Binding-site contacts:
Ligand atom C6 contacts residue LEU366 of chain 1.B at 4.0 Å (hydrophobic).
Ligand atom C5 contacts residue ASN392 of chain 1.B at 3.7 Å.
Ligand atom C1 contacts residue LEU366 of chain 1.B at 4.1 Å (hydrophobic).
Ligand atom O7 contacts residue ASN392 of chain 1.B at 3.8 Å.
Ligand atom C3 contacts residue ASN392 of chain 1.B at 3.8 Å.
Ligand atom C7 contacts residue ASN392 of chain 1.B at 3.7 Å.
Ligand atom N2 contacts residue ASN392 of chain 1.B at 2.9 Å (h-bond).
Ligand atom O5 contacts residue ASN392 of chain 1.B at 2.4 Å (h-bond).
Ligand atom O5 contacts residue LEU366 of chain 1.B at 3.4 Å.
Ligand atom C1 contacts residue ASN392 of chain 1.B at 1.4 Å.
Ligand atom C5 contacts residue LEU366 of chain 1.B at 4.1 Å (hydrophobic).
Ligand atom C4 contacts residue ASN392 of chain 1.B at 4.2 Å.
Ligand atom O6 contacts residue LEU366 of chain 1.B at 3.8 Å.
Ligand atom C2 contacts residue ASN392 of chain 1.B at 2.4 Å.

This protein binds this small molecule.
Small molecule (SMILES): CC(=O)N[C@H]1[C@H](O[C@H]2[C@H](O[C@@H]3O[C@@H](C)[C@@H](O)[C@@H](O)[C@@H]3O)[C@@H](NC(C)=O)CO[C@@H]2CO)O[C@H](CO)[C@@H](O[C@@H]2O[C@H](CO)[C@@H](O)[C@H](O[C@H]3O[C@H](CO)[C@@H](O)[C@H](O)[C@@H]3O)[C@@H]2O)[C@@H]1O

Sequence of chain 1.B:
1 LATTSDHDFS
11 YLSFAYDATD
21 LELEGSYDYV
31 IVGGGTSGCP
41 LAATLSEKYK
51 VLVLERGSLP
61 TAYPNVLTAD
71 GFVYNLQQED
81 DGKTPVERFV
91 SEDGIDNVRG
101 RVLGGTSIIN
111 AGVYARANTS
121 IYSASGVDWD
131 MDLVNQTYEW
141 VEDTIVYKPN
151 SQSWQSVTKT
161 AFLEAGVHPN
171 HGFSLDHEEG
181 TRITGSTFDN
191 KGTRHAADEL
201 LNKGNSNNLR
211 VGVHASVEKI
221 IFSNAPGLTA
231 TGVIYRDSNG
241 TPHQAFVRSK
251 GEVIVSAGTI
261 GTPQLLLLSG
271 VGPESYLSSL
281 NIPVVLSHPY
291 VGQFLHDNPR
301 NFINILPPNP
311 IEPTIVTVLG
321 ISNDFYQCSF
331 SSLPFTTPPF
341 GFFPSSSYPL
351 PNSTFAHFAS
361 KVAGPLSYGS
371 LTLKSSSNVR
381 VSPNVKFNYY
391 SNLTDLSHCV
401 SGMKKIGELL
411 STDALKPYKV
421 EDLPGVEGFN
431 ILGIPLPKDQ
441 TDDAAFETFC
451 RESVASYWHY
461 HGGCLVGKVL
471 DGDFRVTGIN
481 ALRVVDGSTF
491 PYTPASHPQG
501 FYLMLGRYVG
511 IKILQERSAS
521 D